Sequence of chain 1.B:
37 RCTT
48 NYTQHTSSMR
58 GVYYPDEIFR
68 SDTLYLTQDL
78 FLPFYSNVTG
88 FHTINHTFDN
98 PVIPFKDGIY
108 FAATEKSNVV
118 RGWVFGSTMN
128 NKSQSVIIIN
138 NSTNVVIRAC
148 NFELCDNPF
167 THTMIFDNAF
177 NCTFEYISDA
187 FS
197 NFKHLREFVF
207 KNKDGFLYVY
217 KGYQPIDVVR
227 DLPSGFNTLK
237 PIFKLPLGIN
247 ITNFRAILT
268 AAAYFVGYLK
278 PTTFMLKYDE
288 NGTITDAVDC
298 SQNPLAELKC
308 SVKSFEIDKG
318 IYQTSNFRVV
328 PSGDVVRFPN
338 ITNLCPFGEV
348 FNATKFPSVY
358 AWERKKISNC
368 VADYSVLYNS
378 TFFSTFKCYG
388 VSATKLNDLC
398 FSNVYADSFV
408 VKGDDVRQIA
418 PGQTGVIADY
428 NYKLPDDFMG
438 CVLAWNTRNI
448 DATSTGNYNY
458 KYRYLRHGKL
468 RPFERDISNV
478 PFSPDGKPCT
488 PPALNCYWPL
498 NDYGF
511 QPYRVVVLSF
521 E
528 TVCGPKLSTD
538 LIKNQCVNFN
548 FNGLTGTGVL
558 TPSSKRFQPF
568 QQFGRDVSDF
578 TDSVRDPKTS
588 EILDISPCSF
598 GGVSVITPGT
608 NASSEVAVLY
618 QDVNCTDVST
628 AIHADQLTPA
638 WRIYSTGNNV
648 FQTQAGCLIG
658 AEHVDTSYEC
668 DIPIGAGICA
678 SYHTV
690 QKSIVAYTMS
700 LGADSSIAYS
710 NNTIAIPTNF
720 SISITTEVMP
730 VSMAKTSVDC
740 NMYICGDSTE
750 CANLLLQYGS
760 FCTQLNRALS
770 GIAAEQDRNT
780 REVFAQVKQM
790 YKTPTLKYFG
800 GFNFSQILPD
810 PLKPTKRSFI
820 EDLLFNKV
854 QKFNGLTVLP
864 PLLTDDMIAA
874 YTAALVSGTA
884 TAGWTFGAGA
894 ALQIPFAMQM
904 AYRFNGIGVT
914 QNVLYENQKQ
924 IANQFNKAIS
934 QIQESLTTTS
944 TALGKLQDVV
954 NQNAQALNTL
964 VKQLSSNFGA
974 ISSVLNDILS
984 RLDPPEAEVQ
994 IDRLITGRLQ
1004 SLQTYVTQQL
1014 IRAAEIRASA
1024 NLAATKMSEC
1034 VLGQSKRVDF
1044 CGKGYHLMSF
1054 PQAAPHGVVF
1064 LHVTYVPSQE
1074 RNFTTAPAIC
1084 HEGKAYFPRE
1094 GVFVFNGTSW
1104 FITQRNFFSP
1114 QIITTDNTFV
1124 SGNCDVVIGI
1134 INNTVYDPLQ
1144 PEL

The small molecule below binds the protein below.
Small molecule (SMILES): CC(=O)N[C@H]1[C@H](O[C@H]2[C@H](O)[C@@H](NC(C)=O)CO[C@@H]2CO)O[C@H](CO)[C@@H](O[C@@H]2O[C@H](CO[C@H]3O[C@H](CO)[C@@H](O)[C@H](O)[C@@H]3O)[C@@H](O)[C@H](O[C@H]3O[C@H](CO)[C@@H](O)[C@H](O)[C@@H]3O)[C@@H]2O)[C@@H]1O

Binding-site contacts:
Ligand atom O5 contacts residue ASN1135 of chain 1.B at 2.4 Å (h-bond).
Ligand atom C7 contacts residue ASN1135 of chain 1.B at 3.6 Å.
Ligand atom C2 contacts residue ASN1135 of chain 1.B at 2.3 Å.
Ligand atom C3 contacts residue ASN1135 of chain 1.B at 3.6 Å.
Ligand atom C8 contacts residue ILE1133 of chain 1.B at 3.7 Å (hydrophobic).
Ligand atom O7 contacts residue ASN1135 of chain 1.B at 4.0 Å.
Ligand atom N2 contacts residue ASN1135 of chain 1.B at 2.8 Å (h-bond).
Ligand atom C4 contacts residue ASN1135 of chain 1.B at 4.2 Å.
Ligand atom C5 contacts residue ASN1135 of chain 1.B at 3.6 Å.
Ligand atom C8 contacts residue ILE1134 of chain 1.B at 4.4 Å (hydrophobic).
Ligand atom C1 contacts residue ASN1135 of chain 1.B at 1.4 Å.